Sequence of chain 1.C:
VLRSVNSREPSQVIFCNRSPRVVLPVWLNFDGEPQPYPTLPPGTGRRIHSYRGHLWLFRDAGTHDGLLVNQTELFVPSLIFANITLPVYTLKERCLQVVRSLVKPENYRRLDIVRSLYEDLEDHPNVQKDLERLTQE

A small-molecule ligand and the protein it binds are described below.
Small molecule (SMILES): Cc1cc(CC(=O)N2C[C@H](O)C[C@H]2C(=O)NCc2ccc(N(O)O)cc2)on1

Binding-site contacts:
Ligand atom NAQ contacts residue HIS65 of chain 1.C at 3.7 Å.
Ligand atom CAE contacts residue TYR48 of chain 1.C at 3.8 Å (hydrophobic).
Ligand atom N contacts residue TYR48 of chain 1.C at 3.8 Å.
Ligand atom C contacts residue TYR48 of chain 1.C at 3.6 Å (hydrophobic).
Ligand atom NAR contacts residue HIS60 of chain 1.C at 2.8 Å (h-bond).
Ligand atom OAT contacts residue TYR62 of chain 1.C at 3.7 Å.
Ligand atom NAQ contacts residue PHE41 of chain 1.C at 3.7 Å.
Ligand atom NBB contacts residue ILE59 of chain 1.C at 3.9 Å.
Ligand atom OAS contacts residue ARG57 of chain 1.C at 3.7 Å.
Ligand atom CB contacts residue TRP67 of chain 1.C at 3.4 Å (hydrophobic).
Ligand atom OD1 contacts residue HIS65 of chain 1.C at 2.6 Å (h-bond).
Ligand atom OD1 contacts residue SER61 of chain 1.C at 2.6 Å (h-bond).
Ligand atom CAW contacts residue TYR62 of chain 1.C at 3.9 Å (hydrophobic).
Ligand atom CD2 contacts residue TRP38 of chain 1.C at 3.4 Å (hydrophobic).
Ligand atom CAL contacts residue HIS60 of chain 1.C at 3.9 Å.
Ligand atom OAD contacts residue ILE59 of chain 1.C at 3.0 Å.
Ligand atom CG contacts residue TRP67 of chain 1.C at 3.6 Å (hydrophobic).
Ligand atom O contacts residue TYR48 of chain 1.C at 2.7 Å (h-bond).
Ligand atom OAT contacts residue HIS65 of chain 1.C at 3.2 Å.
Ligand atom OAB contacts residue TYR62 of chain 1.C at 3.7 Å.
Ligand atom CD2 contacts residue HIS65 of chain 1.C at 3.7 Å.
Ligand atom C contacts residue HIS60 of chain 1.C at 3.5 Å.
Ligand atom OAT contacts residue PHE41 of chain 1.C at 3.6 Å.
Ligand atom NBB contacts residue PRO49 of chain 1.C at 3.8 Å.
Ligand atom CAY contacts residue TYR48 of chain 1.C at 3.6 Å (hydrophobic).
Ligand atom OAD contacts residue ARG57 of chain 1.C at 3.2 Å (salt-bridge).
Ligand atom CAU contacts residue TYR62 of chain 1.C at 3.8 Å (hydrophobic).
Ligand atom CA contacts residue HIS60 of chain 1.C at 3.2 Å.
Ligand atom CG contacts residue HIS65 of chain 1.C at 3.5 Å.
Ligand atom CAG contacts residue TYR48 of chain 1.C at 3.6 Å (hydrophobic).
Ligand atom NBB contacts residue TYR48 of chain 1.C at 3.9 Å.
Ligand atom NAQ contacts residue TYR62 of chain 1.C at 3.7 Å.
Ligand atom CD2 contacts residue TYR48 of chain 1.C at 3.7 Å (hydrophobic).
Ligand atom CAE contacts residue HIS60 of chain 1.C at 3.7 Å.
Ligand atom OD1 contacts residue TYR62 of chain 1.C at 3.7 Å.
Ligand atom CB contacts residue TYR48 of chain 1.C at 3.6 Å (hydrophobic).
Ligand atom OAS contacts residue PRO49 of chain 1.C at 3.2 Å.
Ligand atom CG contacts residue SER61 of chain 1.C at 3.7 Å.
Ligand atom CG contacts residue TRP38 of chain 1.C at 3.8 Å (hydrophobic).
Ligand atom CB contacts residue HIS60 of chain 1.C at 3.5 Å.